Sequence of chain 2.B:
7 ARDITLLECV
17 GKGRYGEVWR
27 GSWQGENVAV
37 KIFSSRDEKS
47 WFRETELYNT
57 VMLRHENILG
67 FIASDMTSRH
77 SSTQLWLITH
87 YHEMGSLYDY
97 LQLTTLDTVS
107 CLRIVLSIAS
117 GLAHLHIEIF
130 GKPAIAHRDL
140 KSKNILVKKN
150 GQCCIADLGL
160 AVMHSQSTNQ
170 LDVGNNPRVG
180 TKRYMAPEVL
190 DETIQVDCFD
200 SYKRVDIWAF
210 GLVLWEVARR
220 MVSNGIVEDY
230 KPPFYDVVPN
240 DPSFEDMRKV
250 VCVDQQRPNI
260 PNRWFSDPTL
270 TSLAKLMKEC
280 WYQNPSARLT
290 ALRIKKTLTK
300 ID

A small-molecule ligand and the protein it binds are described below.
Small molecule (SMILES): COc1cc(-c2cncc(-c3ccc(C4CCN(C)CC4)cc3)c2C)cc(OC)c1OC

Binding-site contacts:
Ligand atom C07 contacts residue ALA7 of chain 1.A at 3.4 Å (hydrophobic).
Ligand atom C26 contacts residue VAL6 of chain 1.A at 3.6 Å (hydrophobic).
Ligand atom C29 contacts residue ASP71 of chain 2.B at 3.5 Å.
Ligand atom C19 contacts residue LU81 of chain 1.K at 3.9 Å.
Ligand atom C25 contacts residue THR73 of chain 2.B at 3.1 Å.
Ligand atom C26 contacts residue THR73 of chain 2.B at 3.8 Å.
Ligand atom C07 contacts residue VAL6 of chain 1.A at 3.4 Å (hydrophobic).
Ligand atom O28 contacts residue ASP71 of chain 2.B at 3.3 Å (salt-bridge).
Ligand atom C30 contacts residue ARG8 of chain 1.A at 3.8 Å.
Ligand atom C22 contacts residue ARG4 of chain 1.A at 3.7 Å.
Ligand atom C26 contacts residue ARG8 of chain 1.A at 4.0 Å.
Ligand atom C01 contacts residue TRP29 of chain 1.A at 3.7 Å (hydrophobic).
Ligand atom C27 contacts residue THR73 of chain 2.B at 3.6 Å.
Ligand atom C12 contacts residue GLN80 of chain 2.B at 3.8 Å.
Ligand atom C16 contacts residue ARG4 of chain 1.A at 3.7 Å.
Ligand atom O28 contacts residue ARG8 of chain 1.A at 3.0 Å (salt-bridge).
Ligand atom C29 contacts residue TRP82 of chain 2.B at 3.6 Å (hydrophobic).
Ligand atom C13 contacts residue GLN80 of chain 2.B at 3.5 Å.
Ligand atom O31 contacts residue ARG8 of chain 2.B at 3.5 Å (salt-bridge).
Ligand atom C32 contacts residue ALA69 of chain 1.A at 3.5 Å (hydrophobic).
Ligand atom C17 contacts residue LU81 of chain 1.K at 3.4 Å.
Ligand atom C04 contacts residue ALA7 of chain 1.A at 3.7 Å (hydrophobic).
Ligand atom C25 contacts residue TRP82 of chain 2.B at 3.5 Å (hydrophobic).
Ligand atom N08 contacts residue VAL6 of chain 1.A at 3.7 Å.
Ligand atom C30 contacts residue THR73 of chain 2.B at 3.8 Å.
Ligand atom C21 contacts residue EDO1 of chain 1.Q at 3.6 Å.
Ligand atom C27 contacts residue ARG8 of chain 1.A at 3.5 Å.
Ligand atom C25 contacts residue GLN80 of chain 2.B at 3.7 Å.
Ligand atom C09 contacts residue LU81 of chain 1.K at 3.5 Å.
Ligand atom C06 contacts residue VAL6 of chain 1.A at 3.6 Å (hydrophobic).
Ligand atom C13 contacts residue LU81 of chain 1.K at 3.4 Å.
Ligand atom O31 contacts residue ARG8 of chain 1.A at 3.9 Å.
Ligand atom C12 contacts residue LU81 of chain 1.K at 3.5 Å.
Ligand atom C29 contacts residue ARG8 of chain 1.A at 3.5 Å.
Ligand atom C32 contacts residue ASP71 of chain 2.B at 3.2 Å.
Ligand atom O31 contacts residue ASP71 of chain 2.B at 3.7 Å.
Ligand atom C10 contacts residue LU81 of chain 1.K at 3.8 Å.
Ligand atom C11 contacts residue LU81 of chain 1.K at 3.6 Å.
Ligand atom C22 contacts residue EDO1 of chain 1.Q at 3.7 Å.
Ligand atom C32 contacts residue ARG8 of chain 2.B at 3.9 Å.

Sequence of chain 1.A:
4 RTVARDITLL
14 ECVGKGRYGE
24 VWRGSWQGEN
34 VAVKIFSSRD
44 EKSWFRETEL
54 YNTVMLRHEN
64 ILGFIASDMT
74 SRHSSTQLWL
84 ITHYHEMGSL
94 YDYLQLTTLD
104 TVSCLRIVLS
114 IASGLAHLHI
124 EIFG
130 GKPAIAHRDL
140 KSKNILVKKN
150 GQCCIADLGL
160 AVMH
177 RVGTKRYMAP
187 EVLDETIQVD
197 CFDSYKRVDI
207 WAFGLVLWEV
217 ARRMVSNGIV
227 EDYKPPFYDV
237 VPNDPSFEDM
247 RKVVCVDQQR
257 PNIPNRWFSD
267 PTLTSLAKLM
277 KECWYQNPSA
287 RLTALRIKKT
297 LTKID